Binding-site contacts:
Ligand atom F27 contacts residue VAL48 of chain 1.A at 3.1 Å.
Ligand atom F27 contacts residue TRP21 of chain 1.A at 3.6 Å.
Ligand atom C30 contacts residue TRP21 of chain 1.A at 3.8 Å (hydrophobic).
Ligand atom C32 contacts residue NAP1 of chain 1.D at 3.6 Å.
Ligand atom O34 contacts residue HIS111 of chain 1.A at 2.7 Å (h-bond).
Ligand atom C3 contacts residue LEU301 of chain 1.A at 3.8 Å (hydrophobic).
Ligand atom C28 contacts residue TRP21 of chain 1.A at 3.1 Å (hydrophobic).
Ligand atom O35 contacts residue NAP1 of chain 1.D at 3.5 Å (h-bond).
Ligand atom C1 contacts residue CYS304 of chain 1.A at 3.6 Å (hydrophobic).
Ligand atom C5 contacts residue LEU301 of chain 1.A at 3.7 Å (hydrophobic).
Ligand atom O31 contacts residue TRP21 of chain 1.A at 3.5 Å.
Ligand atom C4 contacts residue TRP112 of chain 1.A at 3.2 Å (hydrophobic).
Ligand atom C4 contacts residue LEU301 of chain 1.A at 3.5 Å (hydrophobic).
Ligand atom C6 contacts residue TRP112 of chain 1.A at 3.6 Å (hydrophobic).
Ligand atom O1 contacts residue CYS304 of chain 1.A at 3.3 Å.
Ligand atom O20 contacts residue LEU301 of chain 1.A at 3.2 Å.
Ligand atom C12 contacts residue PHE123 of chain 1.A at 3.8 Å (hydrophobic).
Ligand atom C1 contacts residue TRP112 of chain 1.A at 3.7 Å (hydrophobic).
Ligand atom C33 contacts residue NAP1 of chain 1.D at 3.4 Å.
Ligand atom O2 contacts residue TYR310 of chain 1.A at 3.2 Å.
Ligand atom C33 contacts residue HIS111 of chain 1.A at 3.3 Å.
Ligand atom O35 contacts residue TRP112 of chain 1.A at 3.1 Å (h-bond).
Ligand atom C12 contacts residue TRP80 of chain 1.A at 3.7 Å (hydrophobic).
Ligand atom C3 contacts residue TRP112 of chain 1.A at 3.5 Å (hydrophobic).
Ligand atom C11 contacts residue TRP80 of chain 1.A at 3.6 Å (hydrophobic).
Ligand atom O1 contacts residue TYR310 of chain 1.A at 3.7 Å.
Ligand atom O34 contacts residue NAP1 of chain 1.D at 3.0 Å.
Ligand atom C10 contacts residue TRP112 of chain 1.A at 3.5 Å (hydrophobic).
Ligand atom C32 contacts residue TRP21 of chain 1.A at 3.6 Å (hydrophobic).
Ligand atom C26 contacts residue TRP21 of chain 1.A at 3.6 Å (hydrophobic).
Ligand atom C12 contacts residue TRP112 of chain 1.A at 3.3 Å (hydrophobic).
Ligand atom O2 contacts residue LEU301 of chain 1.A at 3.4 Å (h-bond).
Ligand atom C5 contacts residue TRP112 of chain 1.A at 3.4 Å (hydrophobic).
Ligand atom F27 contacts residue TYR49 of chain 1.A at 3.6 Å.
Ligand atom O34 contacts residue TYR49 of chain 1.A at 2.8 Å (h-bond).
Ligand atom C12 contacts residue LEU301 of chain 1.A at 3.8 Å (hydrophobic).
Ligand atom C11 contacts residue TRP112 of chain 1.A at 3.5 Å (hydrophobic).
Ligand atom O2 contacts residue TRP112 of chain 1.A at 3.8 Å.
Ligand atom O1 contacts residue THR114 of chain 1.A at 3.8 Å.
Ligand atom O35 contacts residue HIS111 of chain 1.A at 3.3 Å (h-bond).

The protein below binds the small molecule below.
Small molecule (SMILES): O=C(O)COc1cc(F)ccc1C(=O)NCc1cccc(C(=O)O)c1

Sequence of chain 1.A:
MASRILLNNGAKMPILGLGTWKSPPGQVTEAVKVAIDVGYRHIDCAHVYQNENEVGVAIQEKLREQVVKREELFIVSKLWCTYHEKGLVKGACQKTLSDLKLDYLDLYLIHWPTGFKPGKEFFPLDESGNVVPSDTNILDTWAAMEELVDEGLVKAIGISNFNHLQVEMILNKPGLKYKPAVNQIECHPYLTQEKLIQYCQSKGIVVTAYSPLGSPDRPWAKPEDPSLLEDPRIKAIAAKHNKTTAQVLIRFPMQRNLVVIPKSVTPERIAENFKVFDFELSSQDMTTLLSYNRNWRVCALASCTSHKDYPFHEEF